This small molecule binds to this protein.
Small molecule (SMILES): CC(=O)N[C@H]1[C@H](O[C@H]2[C@H](O)[C@@H](NC(C)=O)CO[C@@H]2CO)O[C@H](CO)[C@@H](O)[C@@H]1O

Sequence of chain 1.B:
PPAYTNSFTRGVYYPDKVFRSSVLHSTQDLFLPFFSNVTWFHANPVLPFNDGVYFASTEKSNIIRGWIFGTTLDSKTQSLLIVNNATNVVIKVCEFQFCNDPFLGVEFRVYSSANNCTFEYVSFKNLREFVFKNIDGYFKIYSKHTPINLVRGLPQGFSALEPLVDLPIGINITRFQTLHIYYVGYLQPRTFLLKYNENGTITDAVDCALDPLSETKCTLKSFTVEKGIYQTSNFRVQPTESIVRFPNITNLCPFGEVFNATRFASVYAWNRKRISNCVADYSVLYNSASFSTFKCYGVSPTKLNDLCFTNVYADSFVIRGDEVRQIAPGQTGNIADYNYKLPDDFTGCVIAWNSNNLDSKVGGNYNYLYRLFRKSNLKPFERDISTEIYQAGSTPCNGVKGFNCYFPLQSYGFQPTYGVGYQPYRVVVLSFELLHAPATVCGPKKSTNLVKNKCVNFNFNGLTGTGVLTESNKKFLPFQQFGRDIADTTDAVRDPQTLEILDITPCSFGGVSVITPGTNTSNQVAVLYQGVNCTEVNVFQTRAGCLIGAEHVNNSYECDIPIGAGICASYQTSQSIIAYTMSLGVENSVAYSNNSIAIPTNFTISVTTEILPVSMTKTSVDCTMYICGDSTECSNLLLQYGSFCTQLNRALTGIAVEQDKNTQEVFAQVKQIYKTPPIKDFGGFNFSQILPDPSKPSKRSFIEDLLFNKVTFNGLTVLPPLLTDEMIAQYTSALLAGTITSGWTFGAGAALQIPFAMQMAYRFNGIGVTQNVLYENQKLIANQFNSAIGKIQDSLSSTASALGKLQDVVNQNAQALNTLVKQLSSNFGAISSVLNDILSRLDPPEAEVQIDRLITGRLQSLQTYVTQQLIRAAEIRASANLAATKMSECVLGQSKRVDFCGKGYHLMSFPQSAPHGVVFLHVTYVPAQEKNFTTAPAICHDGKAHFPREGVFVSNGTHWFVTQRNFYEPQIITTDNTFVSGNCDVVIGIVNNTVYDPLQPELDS

Binding-site contacts:
Ligand atom O7 contacts residue ASN1131 of chain 1.B at 3.1 Å (h-bond).
Ligand atom C3 contacts residue ASN1131 of chain 1.B at 3.8 Å.
Ligand atom C7 contacts residue ASN1131 of chain 1.B at 3.2 Å.
Ligand atom C2 contacts residue ASN1131 of chain 1.B at 2.4 Å.
Ligand atom N2 contacts residue ASN1131 of chain 1.B at 2.9 Å (h-bond).
Ligand atom C5 contacts residue ASN1131 of chain 1.B at 3.6 Å.
Ligand atom C4 contacts residue ASN1131 of chain 1.B at 4.2 Å.
Ligand atom O5 contacts residue ASN1131 of chain 1.B at 2.3 Å (h-bond).
Ligand atom C8 contacts residue ASN1131 of chain 1.B at 4.4 Å.
Ligand atom C1 contacts residue ASN1131 of chain 1.B at 1.4 Å.